Binding-site contacts:
Ligand atom C8 contacts residue ASN219 of chain 1.A at 4.0 Å.
Ligand atom C3 contacts residue ASN183 of chain 1.A at 3.8 Å.
Ligand atom C7 contacts residue ASN183 of chain 1.A at 3.2 Å.
Ligand atom C5 contacts residue ASN183 of chain 1.A at 3.7 Å.
Ligand atom O7 contacts residue ASN183 of chain 1.A at 3.2 Å (h-bond).
Ligand atom O5 contacts residue ASN183 of chain 1.A at 2.4 Å (h-bond).
Ligand atom C2 contacts residue ASN183 of chain 1.A at 2.5 Å.
Ligand atom O5 contacts residue GLU182 of chain 1.A at 3.8 Å.
Ligand atom N2 contacts residue ASN183 of chain 1.A at 2.9 Å (h-bond).
Ligand atom C1 contacts residue GLU182 of chain 1.A at 4.1 Å.
Ligand atom C4 contacts residue ASN183 of chain 1.A at 4.2 Å.
Ligand atom C1 contacts residue ASN183 of chain 1.A at 1.4 Å.
Ligand atom C8 contacts residue ASN183 of chain 1.A at 4.2 Å.

A small-molecule ligand and the protein it binds are described below.
Small molecule (SMILES): CC(=O)N[C@@H]1[C@@H](O)[C@H](O)[C@@H](CO)O[C@H]1O

Sequence of chain 1.A:
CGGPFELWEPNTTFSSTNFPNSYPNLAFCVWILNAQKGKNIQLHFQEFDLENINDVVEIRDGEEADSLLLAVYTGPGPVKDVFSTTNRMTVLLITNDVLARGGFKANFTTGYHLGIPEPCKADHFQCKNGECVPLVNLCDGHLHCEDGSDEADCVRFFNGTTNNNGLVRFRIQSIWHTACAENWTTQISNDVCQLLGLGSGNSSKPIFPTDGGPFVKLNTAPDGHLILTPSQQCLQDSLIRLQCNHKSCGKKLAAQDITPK